The small molecule below binds the protein below.
Small molecule (SMILES): Nc1ncnc2c1ncn2[C@@H]1O[C@H](CO)[C@@H](O)[C@H]1O

Sequence of chain 1.A:
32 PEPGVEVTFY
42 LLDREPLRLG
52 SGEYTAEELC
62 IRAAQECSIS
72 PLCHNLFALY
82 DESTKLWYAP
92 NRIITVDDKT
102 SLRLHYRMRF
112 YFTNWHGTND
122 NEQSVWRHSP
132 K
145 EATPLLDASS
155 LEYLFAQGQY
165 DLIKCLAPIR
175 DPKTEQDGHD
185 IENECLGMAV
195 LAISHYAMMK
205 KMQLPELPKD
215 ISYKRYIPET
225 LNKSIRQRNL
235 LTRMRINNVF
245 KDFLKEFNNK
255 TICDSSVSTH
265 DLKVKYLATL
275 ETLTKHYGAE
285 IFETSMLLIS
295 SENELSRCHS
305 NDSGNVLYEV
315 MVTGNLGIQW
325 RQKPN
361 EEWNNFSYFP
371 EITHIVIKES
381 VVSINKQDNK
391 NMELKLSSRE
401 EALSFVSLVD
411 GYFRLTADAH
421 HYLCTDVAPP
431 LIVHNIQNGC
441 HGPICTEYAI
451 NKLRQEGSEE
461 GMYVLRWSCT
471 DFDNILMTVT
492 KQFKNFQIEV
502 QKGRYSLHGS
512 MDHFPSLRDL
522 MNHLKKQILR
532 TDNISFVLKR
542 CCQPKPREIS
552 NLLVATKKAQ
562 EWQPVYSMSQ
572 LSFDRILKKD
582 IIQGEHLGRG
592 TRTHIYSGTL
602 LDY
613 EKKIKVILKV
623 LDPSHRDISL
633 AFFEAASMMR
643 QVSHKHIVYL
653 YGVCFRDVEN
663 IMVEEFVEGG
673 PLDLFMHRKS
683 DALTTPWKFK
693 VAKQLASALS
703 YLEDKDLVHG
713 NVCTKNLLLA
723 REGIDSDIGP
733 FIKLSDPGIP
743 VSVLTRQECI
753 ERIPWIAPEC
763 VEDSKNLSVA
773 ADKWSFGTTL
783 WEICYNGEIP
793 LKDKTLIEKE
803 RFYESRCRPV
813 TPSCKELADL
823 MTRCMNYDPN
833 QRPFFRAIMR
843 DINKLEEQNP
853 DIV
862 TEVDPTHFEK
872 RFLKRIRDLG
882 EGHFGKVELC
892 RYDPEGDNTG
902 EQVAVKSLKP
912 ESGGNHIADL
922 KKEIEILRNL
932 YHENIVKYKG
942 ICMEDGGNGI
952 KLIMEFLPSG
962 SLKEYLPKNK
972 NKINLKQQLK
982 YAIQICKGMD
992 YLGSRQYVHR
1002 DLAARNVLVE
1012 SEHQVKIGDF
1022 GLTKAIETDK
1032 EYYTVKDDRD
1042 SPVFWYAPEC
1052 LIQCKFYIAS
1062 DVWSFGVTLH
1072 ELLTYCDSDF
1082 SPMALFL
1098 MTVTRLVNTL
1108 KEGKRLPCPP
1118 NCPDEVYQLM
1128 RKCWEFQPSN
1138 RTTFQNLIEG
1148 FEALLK

Binding-site contacts:
Ligand atom C6 contacts residue LEU720 of chain 1.A at 3.5 Å (hydrophobic).
Ligand atom O2' contacts residue GLY672 of chain 1.A at 3.6 Å.
Ligand atom N1 contacts residue VAL669 of chain 1.A at 3.8 Å.
Ligand atom C4 contacts residue ILE619 of chain 1.A at 4.5 Å (hydrophobic).
Ligand atom C2' contacts residue PRO673 of chain 1.A at 4.2 Å (hydrophobic).
Ligand atom O2' contacts residue VAL669 of chain 1.A at 3.6 Å.
Ligand atom N1 contacts residue LEU720 of chain 1.A at 3.4 Å.
Ligand atom C2 contacts residue PHE668 of chain 1.A at 4.2 Å (hydrophobic).
Ligand atom C3' contacts residue PRO673 of chain 1.A at 4.3 Å (hydrophobic).
Ligand atom N6 contacts residue LYS621 of chain 1.A at 4.5 Å.
Ligand atom C2 contacts residue ILE619 of chain 1.A at 4.4 Å (hydrophobic).
Ligand atom C2 contacts residue VAL669 of chain 1.A at 3.2 Å (hydrophobic).
Ligand atom N6 contacts residue LEU720 of chain 1.A at 3.4 Å.
Ligand atom N6 contacts residue GLU666 of chain 1.A at 3.9 Å.
Ligand atom C2 contacts residue GLU667 of chain 1.A at 4.3 Å.
Ligand atom N6 contacts residue SER737 of chain 1.A at 4.2 Å.
Ligand atom N1 contacts residue GLU667 of chain 1.A at 3.8 Å.
Ligand atom C2 contacts residue LEU720 of chain 1.A at 4.1 Å (hydrophobic).
Ligand atom C2' contacts residue GLY672 of chain 1.A at 4.2 Å.
Ligand atom N3 contacts residue VAL669 of chain 1.A at 3.3 Å (h-bond).
Ligand atom N3 contacts residue ILE619 of chain 1.A at 4.4 Å.
Ligand atom C5 contacts residue LEU720 of chain 1.A at 4.3 Å (hydrophobic).
Ligand atom C6 contacts residue GLU667 of chain 1.A at 4.5 Å.